The small molecule below binds the protein below.
Small molecule (SMILES): CC(=O)N[C@@H]1[C@@H](O)[C@H](O)[C@@H](CO)O[C@H]1O

Sequence of chain 1.D:
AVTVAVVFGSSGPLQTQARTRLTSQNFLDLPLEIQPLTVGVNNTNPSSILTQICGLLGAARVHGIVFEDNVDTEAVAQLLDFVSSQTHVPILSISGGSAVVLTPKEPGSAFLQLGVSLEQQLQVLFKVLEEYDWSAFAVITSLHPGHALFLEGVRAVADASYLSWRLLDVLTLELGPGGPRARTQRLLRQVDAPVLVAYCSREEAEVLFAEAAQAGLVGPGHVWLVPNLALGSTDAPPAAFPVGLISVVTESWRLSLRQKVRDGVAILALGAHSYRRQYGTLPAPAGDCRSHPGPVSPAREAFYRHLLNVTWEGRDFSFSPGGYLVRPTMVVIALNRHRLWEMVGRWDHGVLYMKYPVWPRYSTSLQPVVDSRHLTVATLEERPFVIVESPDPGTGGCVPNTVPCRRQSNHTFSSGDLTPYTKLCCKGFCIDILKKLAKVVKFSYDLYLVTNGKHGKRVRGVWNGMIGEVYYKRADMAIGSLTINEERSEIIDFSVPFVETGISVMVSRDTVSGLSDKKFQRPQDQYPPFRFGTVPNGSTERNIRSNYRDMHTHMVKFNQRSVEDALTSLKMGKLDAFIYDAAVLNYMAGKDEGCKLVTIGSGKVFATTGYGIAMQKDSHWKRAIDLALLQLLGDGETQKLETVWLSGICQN

Binding-site contacts:
Ligand atom C4 contacts residue ASN70 of chain 1.D at 4.2 Å.
Ligand atom O6 contacts residue ASN70 of chain 1.D at 4.2 Å.
Ligand atom C5 contacts residue ASN70 of chain 1.D at 3.7 Å.
Ligand atom O7 contacts residue ASN70 of chain 1.D at 4.2 Å.
Ligand atom O5 contacts residue ASN70 of chain 1.D at 2.4 Å (h-bond).
Ligand atom C3 contacts residue ASN70 of chain 1.D at 3.8 Å.
Ligand atom C2 contacts residue ASN70 of chain 1.D at 2.4 Å.
Ligand atom N2 contacts residue ASN70 of chain 1.D at 2.8 Å (h-bond).
Ligand atom C1 contacts residue ASN70 of chain 1.D at 1.4 Å.
Ligand atom C7 contacts residue ASN70 of chain 1.D at 3.3 Å.
Ligand atom C8 contacts residue ASN70 of chain 1.D at 3.4 Å.